Binding-site contacts:
Ligand atom C1 contacts residue ASN324 of chain 1.A at 1.5 Å.
Ligand atom C3 contacts residue ASN324 of chain 1.A at 3.8 Å.
Ligand atom C5 contacts residue ASN324 of chain 1.A at 3.7 Å.
Ligand atom O5 contacts residue ASN324 of chain 1.A at 2.4 Å (h-bond).
Ligand atom C4 contacts residue ASN324 of chain 1.A at 4.2 Å.
Ligand atom C7 contacts residue ASN324 of chain 1.A at 3.4 Å.
Ligand atom C8 contacts residue ASN324 of chain 1.A at 3.8 Å.
Ligand atom N2 contacts residue ASN324 of chain 1.A at 2.9 Å (h-bond).
Ligand atom C2 contacts residue ASN324 of chain 1.A at 2.5 Å.
Ligand atom O7 contacts residue ASN324 of chain 1.A at 3.6 Å (h-bond).

A protein and the small-molecule ligand that binds it are described below.
Small molecule (SMILES): CC(=O)N[C@@H]1[C@@H](O)[C@H](O)[C@@H](CO)O[C@H]1O

Sequence of chain 1.A:
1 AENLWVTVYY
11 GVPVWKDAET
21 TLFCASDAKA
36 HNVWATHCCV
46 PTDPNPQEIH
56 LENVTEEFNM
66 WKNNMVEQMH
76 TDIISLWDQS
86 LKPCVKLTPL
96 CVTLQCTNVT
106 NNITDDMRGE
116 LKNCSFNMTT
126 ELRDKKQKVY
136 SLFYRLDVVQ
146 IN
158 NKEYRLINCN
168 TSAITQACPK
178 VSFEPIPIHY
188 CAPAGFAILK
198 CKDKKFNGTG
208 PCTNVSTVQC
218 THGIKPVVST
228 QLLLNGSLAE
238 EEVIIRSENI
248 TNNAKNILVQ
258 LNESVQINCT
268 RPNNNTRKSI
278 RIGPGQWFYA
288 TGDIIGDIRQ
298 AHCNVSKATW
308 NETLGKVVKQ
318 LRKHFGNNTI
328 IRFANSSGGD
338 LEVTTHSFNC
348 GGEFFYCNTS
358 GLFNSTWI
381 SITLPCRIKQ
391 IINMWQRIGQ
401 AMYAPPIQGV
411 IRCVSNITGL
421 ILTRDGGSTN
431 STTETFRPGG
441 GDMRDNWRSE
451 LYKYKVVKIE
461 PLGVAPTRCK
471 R